Binding-site contacts:
Ligand atom SD contacts residue SF41 of chain 1.Y at 2.7 Å.
Ligand atom C contacts residue PHE215 of chain 1.E at 4.0 Å (hydrophobic).
Ligand atom CE contacts residue THR141 of chain 1.E at 3.8 Å.
Ligand atom O contacts residue ILE176 of chain 1.E at 3.5 Å (h-bond).
Ligand atom CG contacts residue SF41 of chain 1.Y at 3.7 Å.
Ligand atom CA contacts residue SF41 of chain 1.Y at 3.1 Å.
Ligand atom CE contacts residue GLY142 of chain 1.E at 3.4 Å.
Ligand atom C contacts residue ILE176 of chain 1.E at 4.2 Å (hydrophobic).
Ligand atom C contacts residue SF41 of chain 1.Y at 3.1 Å.
Ligand atom CG contacts residue LEU175 of chain 1.E at 3.8 Å (hydrophobic).
Ligand atom CE contacts residue 5AD1 of chain 1.Z at 4.0 Å.
Ligand atom O contacts residue PRO177 of chain 1.E at 3.4 Å.
Ligand atom CE contacts residue LEU95 of chain 1.E at 4.0 Å (hydrophobic).
Ligand atom CE contacts residue ILE110 of chain 1.E at 4.2 Å (hydrophobic).
Ligand atom CA contacts residue PRO177 of chain 1.E at 3.7 Å (hydrophobic).
Ligand atom SD contacts residue 5AD1 of chain 1.Z at 3.7 Å.
Ligand atom N contacts residue SF41 of chain 1.Y at 2.4 Å.
Ligand atom OXT contacts residue PHE215 of chain 1.E at 4.0 Å.
Ligand atom OXT contacts residue ARG212 of chain 1.E at 3.1 Å (salt-bridge).
Ligand atom O contacts residue ARG212 of chain 1.E at 2.9 Å (salt-bridge).
Ligand atom CG contacts residue THR141 of chain 1.E at 3.5 Å.
Ligand atom N contacts residue GLY142 of chain 1.E at 3.0 Å (h-bond).
Ligand atom O contacts residue SF41 of chain 1.Y at 4.2 Å.
Ligand atom N contacts residue ALA144 of chain 1.E at 4.0 Å.
Ligand atom CB contacts residue ILE176 of chain 1.E at 4.2 Å (hydrophobic).
Ligand atom N contacts residue VAL143 of chain 1.E at 4.1 Å.
Ligand atom C contacts residue ARG212 of chain 1.E at 3.6 Å.
Ligand atom CB contacts residue GLY142 of chain 1.E at 3.4 Å.
Ligand atom CE contacts residue SF41 of chain 1.Y at 3.5 Å.
Ligand atom C contacts residue PRO177 of chain 1.E at 3.9 Å (hydrophobic).
Ligand atom O contacts residue PHE215 of chain 1.E at 3.6 Å.
Ligand atom CB contacts residue THR141 of chain 1.E at 3.3 Å.
Ligand atom CG contacts residue 5AD1 of chain 1.Z at 3.5 Å.
Ligand atom CA contacts residue ILE176 of chain 1.E at 4.1 Å (hydrophobic).
Ligand atom CB contacts residue PRO177 of chain 1.E at 4.2 Å (hydrophobic).
Ligand atom CB contacts residue SF41 of chain 1.Y at 3.8 Å.
Ligand atom CA contacts residue GLY142 of chain 1.E at 3.6 Å.
Ligand atom CB contacts residue LEU175 of chain 1.E at 4.1 Å (hydrophobic).
Ligand atom OXT contacts residue SF41 of chain 1.Y at 2.3 Å.
Ligand atom O contacts residue HIS199 of chain 1.E at 4.1 Å.

This small molecule binds to this protein.
Small molecule (SMILES): CSCC[C@H](N)C(=O)O

Sequence of chain 1.E:
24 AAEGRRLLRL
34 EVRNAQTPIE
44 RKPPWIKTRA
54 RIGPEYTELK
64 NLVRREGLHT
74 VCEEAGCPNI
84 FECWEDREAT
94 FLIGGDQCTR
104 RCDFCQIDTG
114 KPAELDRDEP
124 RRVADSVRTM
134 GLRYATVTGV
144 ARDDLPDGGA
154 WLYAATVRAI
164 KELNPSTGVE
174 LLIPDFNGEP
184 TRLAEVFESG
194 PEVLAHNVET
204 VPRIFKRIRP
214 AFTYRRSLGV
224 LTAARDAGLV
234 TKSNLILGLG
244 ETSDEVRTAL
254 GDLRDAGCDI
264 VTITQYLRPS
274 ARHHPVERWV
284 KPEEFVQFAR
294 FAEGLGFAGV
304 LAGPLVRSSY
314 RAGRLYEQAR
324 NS